A protein and the small-molecule ligand that binds it are described below.
Small molecule (SMILES): CCO/N=C/c1ccc(OCCCCCN2CCN(c3ccncc3)C2=O)cc1

Sequence of chain 25.C:
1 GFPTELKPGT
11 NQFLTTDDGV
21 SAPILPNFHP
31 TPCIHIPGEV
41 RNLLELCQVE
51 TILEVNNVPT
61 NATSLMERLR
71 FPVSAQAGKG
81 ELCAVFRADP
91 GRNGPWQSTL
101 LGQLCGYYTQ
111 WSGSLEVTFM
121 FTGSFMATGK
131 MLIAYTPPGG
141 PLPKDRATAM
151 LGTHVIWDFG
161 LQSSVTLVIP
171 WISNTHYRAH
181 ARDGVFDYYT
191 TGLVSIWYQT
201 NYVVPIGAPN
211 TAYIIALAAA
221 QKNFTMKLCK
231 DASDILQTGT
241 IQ

Sequence of chain 21.C:
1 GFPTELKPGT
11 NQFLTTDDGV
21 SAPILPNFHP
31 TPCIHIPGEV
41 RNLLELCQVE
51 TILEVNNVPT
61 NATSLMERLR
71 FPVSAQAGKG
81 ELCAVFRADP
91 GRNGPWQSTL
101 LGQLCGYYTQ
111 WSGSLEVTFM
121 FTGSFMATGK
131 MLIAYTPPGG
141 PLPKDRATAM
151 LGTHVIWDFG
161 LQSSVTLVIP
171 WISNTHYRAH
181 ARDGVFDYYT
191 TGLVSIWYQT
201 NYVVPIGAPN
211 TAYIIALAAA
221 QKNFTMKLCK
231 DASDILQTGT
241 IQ

Binding-site contacts:
Ligand atom OAW contacts residue ILE111 of chain 25.A at 3.9 Å.
Ligand atom CAI contacts residue PHE135 of chain 25.A at 3.7 Å (hydrophobic).
Ligand atom OAB contacts residue ASP112 of chain 25.A at 3.6 Å.
Ligand atom CAI contacts residue VAL192 of chain 25.A at 3.9 Å (hydrophobic).
Ligand atom NAT contacts residue PHE155 of chain 25.A at 3.9 Å.
Ligand atom CAG contacts residue GLN202 of chain 25.A at 3.5 Å.
Ligand atom CAN contacts residue ILE111 of chain 25.A at 3.8 Å (hydrophobic).
Ligand atom CAE contacts residue GLN202 of chain 25.A at 3.4 Å.
Ligand atom CAK contacts residue PHE135 of chain 25.A at 3.6 Å (hydrophobic).
Ligand atom CAE contacts residue ASN228 of chain 25.A at 3.4 Å.
Ligand atom CBA contacts residue ASN228 of chain 25.A at 3.8 Å.
Ligand atom OAB contacts residue TRP203 of chain 25.A at 3.8 Å.
Ligand atom CAA contacts residue PRO177 of chain 25.A at 3.3 Å (hydrophobic).
Ligand atom CAF contacts residue ASP112 of chain 25.A at 3.6 Å.
Ligand atom CAC contacts residue PHE233 of chain 25.A at 3.9 Å (hydrophobic).
Ligand atom CAG contacts residue ASN228 of chain 25.A at 3.2 Å.
Ligand atom CAP contacts residue ILE111 of chain 25.A at 3.6 Å (hydrophobic).
Ligand atom CAX contacts residue TRP203 of chain 25.A at 3.5 Å (hydrophobic).
Ligand atom CAL contacts residue PHE155 of chain 25.A at 3.7 Å (hydrophobic).
Ligand atom CAF contacts residue TRP203 of chain 25.A at 3.8 Å (hydrophobic).
Ligand atom CAS contacts residue TYR201 of chain 25.A at 3.7 Å (hydrophobic).
Ligand atom CAD contacts residue ASP112 of chain 25.A at 3.7 Å.
Ligand atom CAA contacts residue TYR153 of chain 25.A at 3.7 Å (hydrophobic).
Ligand atom CAC contacts residue PHE137 of chain 25.A at 3.8 Å (hydrophobic).
Ligand atom CAJ contacts residue PHE155 of chain 25.A at 3.8 Å (hydrophobic).
Ligand atom CAP contacts residue PHE135 of chain 25.A at 3.6 Å (hydrophobic).
Ligand atom NBC contacts residue TRP203 of chain 25.A at 3.2 Å.
Ligand atom CAS contacts residue ASN228 of chain 25.A at 3.7 Å.
Ligand atom CAL contacts residue PRO177 of chain 25.A at 3.7 Å (hydrophobic).
Ligand atom CAS contacts residue TRP203 of chain 25.A at 3.5 Å (hydrophobic).
Ligand atom CAG contacts residue TRP203 of chain 25.A at 3.6 Å (hydrophobic).
Ligand atom NBB contacts residue TRP203 of chain 25.A at 3.9 Å.
Ligand atom CAR contacts residue TYR201 of chain 25.A at 3.5 Å (hydrophobic).
Ligand atom OAB contacts residue ILE113 of chain 25.A at 3.2 Å (h-bond).
Ligand atom CAA contacts residue VAL179 of chain 25.A at 3.3 Å (hydrophobic).
Ligand atom CBA contacts residue TRP203 of chain 25.A at 3.3 Å (hydrophobic).
Ligand atom OAW contacts residue MET195 of chain 25.A at 3.3 Å.
Ligand atom CAH contacts residue PHE155 of chain 25.A at 3.7 Å (hydrophobic).
Ligand atom CAA contacts residue SER178 of chain 25.A at 3.5 Å.
Ligand atom CAD contacts residue THR114 of chain 25.A at 3.6 Å.

Sequence of chain 25.A:
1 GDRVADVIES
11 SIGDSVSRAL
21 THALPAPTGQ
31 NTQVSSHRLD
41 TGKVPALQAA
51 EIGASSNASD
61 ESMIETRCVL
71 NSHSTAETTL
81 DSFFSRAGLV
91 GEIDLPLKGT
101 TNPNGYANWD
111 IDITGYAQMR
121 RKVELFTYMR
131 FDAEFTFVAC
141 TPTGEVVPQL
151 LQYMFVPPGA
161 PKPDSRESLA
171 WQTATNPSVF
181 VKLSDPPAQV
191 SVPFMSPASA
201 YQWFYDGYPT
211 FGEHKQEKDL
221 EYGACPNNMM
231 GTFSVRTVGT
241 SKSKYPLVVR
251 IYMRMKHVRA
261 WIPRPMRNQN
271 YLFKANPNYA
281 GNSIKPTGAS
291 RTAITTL